Sequence of chain 1.B:
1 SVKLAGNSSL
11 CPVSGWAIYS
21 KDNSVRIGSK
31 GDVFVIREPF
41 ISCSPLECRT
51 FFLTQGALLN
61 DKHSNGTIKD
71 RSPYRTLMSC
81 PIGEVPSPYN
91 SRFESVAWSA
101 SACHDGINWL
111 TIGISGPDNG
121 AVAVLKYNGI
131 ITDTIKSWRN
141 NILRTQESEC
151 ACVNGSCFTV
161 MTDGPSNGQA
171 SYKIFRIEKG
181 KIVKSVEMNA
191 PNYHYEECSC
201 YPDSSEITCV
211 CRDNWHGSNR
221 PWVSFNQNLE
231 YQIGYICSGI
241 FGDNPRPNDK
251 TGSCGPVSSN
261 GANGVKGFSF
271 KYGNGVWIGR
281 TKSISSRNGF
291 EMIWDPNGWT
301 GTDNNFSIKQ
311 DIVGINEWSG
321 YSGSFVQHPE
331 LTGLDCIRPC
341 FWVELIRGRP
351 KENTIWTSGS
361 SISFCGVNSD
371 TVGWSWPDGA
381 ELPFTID

Binding-site contacts:
Ligand atom C1 contacts residue ASN65 of chain 1.B at 1.4 Å.
Ligand atom O7 contacts residue ASN65 of chain 1.B at 3.1 Å (h-bond).
Ligand atom C5 contacts residue ASN65 of chain 1.B at 3.6 Å.
Ligand atom C8 contacts residue LYS62 of chain 1.B at 4.3 Å.
Ligand atom N2 contacts residue ASN65 of chain 1.B at 2.5 Å (h-bond).
Ligand atom O7 contacts residue LYS62 of chain 1.B at 4.0 Å.
Ligand atom C7 contacts residue ASN65 of chain 1.B at 3.0 Å.
Ligand atom C8 contacts residue ILE355 of chain 1.B at 4.2 Å (hydrophobic).
Ligand atom C2 contacts residue ASN65 of chain 1.B at 2.0 Å.
Ligand atom O3 contacts residue ASN65 of chain 1.B at 4.4 Å.
Ligand atom C4 contacts residue ASN65 of chain 1.B at 4.0 Å.
Ligand atom C3 contacts residue ASN65 of chain 1.B at 3.5 Å.
Ligand atom C8 contacts residue ASN65 of chain 1.B at 4.2 Å.
Ligand atom O5 contacts residue ASN65 of chain 1.B at 2.4 Å (h-bond).

A protein and the small-molecule ligand that binds it are described below.
Small molecule (SMILES): CC(=O)N[C@@H]1[C@@H](O)[C@H](O)[C@@H](CO)O[C@H]1O